Binding-site contacts:
Ligand atom C4 contacts residue ASN196 of chain 1.E at 3.5 Å.
Ligand atom C8 contacts residue ASN196 of chain 1.E at 3.7 Å.
Ligand atom N2 contacts residue ASN196 of chain 1.E at 2.9 Å (h-bond).
Ligand atom O7 contacts residue ASN196 of chain 1.E at 3.2 Å (h-bond).
Ligand atom C3 contacts residue ASN196 of chain 1.E at 3.3 Å.
Ligand atom C7 contacts residue ASN196 of chain 1.E at 3.2 Å.
Ligand atom C5 contacts residue ASN196 of chain 1.E at 3.2 Å.
Ligand atom C1 contacts residue ASN196 of chain 1.E at 1.6 Å.
Ligand atom O5 contacts residue ASN196 of chain 1.E at 2.1 Å (h-bond).
Ligand atom C6 contacts residue ASN196 of chain 1.E at 4.2 Å.
Ligand atom O3 contacts residue ASN196 of chain 1.E at 3.9 Å.
Ligand atom C8 contacts residue THR194 of chain 1.E at 3.6 Å.
Ligand atom C2 contacts residue ASN196 of chain 1.E at 2.0 Å.
Ligand atom O7 contacts residue THR198 of chain 1.E at 4.4 Å.

The small molecule below binds the protein below.
Small molecule (SMILES): CC(=O)N[C@@H]1[C@@H](O)[C@H](O)[C@@H](CO)O[C@H]1O

Sequence of chain 1.E:
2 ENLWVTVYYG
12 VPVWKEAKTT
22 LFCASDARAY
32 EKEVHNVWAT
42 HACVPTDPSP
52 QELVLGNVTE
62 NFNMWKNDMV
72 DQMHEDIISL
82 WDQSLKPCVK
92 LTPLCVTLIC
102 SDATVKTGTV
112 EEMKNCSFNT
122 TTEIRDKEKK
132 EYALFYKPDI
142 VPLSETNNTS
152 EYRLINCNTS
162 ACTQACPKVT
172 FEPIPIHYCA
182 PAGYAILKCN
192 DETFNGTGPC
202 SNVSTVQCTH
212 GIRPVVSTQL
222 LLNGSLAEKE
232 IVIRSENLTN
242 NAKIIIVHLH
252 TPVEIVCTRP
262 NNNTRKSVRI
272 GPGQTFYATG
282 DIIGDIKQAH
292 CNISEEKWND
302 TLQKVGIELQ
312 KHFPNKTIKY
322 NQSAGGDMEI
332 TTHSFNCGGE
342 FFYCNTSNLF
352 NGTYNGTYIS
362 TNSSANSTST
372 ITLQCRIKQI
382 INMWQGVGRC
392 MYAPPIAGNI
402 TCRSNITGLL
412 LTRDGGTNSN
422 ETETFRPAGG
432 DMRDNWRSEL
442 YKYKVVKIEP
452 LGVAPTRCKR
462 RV